Sequence of chain 1.A:
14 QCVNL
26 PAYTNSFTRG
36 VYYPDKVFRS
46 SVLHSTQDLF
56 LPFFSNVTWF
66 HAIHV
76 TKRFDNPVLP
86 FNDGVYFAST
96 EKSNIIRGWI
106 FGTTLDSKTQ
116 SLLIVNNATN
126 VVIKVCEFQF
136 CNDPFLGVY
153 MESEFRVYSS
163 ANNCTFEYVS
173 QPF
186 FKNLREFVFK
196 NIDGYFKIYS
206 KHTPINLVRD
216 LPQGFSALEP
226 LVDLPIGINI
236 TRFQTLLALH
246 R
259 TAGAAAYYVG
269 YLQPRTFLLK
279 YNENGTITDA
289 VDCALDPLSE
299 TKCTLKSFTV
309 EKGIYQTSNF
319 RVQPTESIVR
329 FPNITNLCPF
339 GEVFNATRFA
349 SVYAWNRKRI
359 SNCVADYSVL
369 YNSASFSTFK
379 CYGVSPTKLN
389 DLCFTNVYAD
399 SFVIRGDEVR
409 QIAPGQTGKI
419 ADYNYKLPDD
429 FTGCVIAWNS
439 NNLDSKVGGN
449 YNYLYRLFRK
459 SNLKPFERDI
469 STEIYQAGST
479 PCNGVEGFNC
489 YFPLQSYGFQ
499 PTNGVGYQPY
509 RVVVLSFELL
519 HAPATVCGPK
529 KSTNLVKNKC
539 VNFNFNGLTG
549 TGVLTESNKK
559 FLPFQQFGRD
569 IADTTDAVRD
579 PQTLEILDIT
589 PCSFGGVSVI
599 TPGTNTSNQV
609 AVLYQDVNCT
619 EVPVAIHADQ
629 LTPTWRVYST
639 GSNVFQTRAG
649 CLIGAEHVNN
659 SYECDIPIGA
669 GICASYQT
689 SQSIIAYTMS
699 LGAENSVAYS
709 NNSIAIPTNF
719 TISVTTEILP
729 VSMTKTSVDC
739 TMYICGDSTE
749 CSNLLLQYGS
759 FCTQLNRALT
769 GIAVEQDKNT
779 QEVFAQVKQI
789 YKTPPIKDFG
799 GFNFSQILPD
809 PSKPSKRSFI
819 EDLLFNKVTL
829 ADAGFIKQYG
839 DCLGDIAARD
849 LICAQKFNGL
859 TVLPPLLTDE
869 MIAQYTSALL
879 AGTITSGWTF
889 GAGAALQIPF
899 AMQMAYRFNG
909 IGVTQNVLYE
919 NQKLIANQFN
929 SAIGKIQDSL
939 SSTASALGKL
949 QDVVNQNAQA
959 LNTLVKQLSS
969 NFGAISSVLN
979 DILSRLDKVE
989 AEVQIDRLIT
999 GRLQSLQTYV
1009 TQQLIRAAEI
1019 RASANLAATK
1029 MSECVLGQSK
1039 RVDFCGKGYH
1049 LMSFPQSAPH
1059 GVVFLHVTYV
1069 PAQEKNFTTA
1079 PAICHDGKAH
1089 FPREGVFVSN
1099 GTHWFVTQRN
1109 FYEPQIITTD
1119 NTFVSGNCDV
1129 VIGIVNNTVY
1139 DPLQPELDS

This protein binds this small molecule.
Small molecule (SMILES): CC(=O)N[C@H]1[C@H](O[C@H]2[C@H](O)[C@@H](NC(C)=O)CO[C@@H]2CO)O[C@H](CO)[C@@H](O)[C@@H]1O

Binding-site contacts:
Ligand atom C8 contacts residue ASN1134 of chain 1.A at 4.3 Å.
Ligand atom C4 contacts residue ASN1134 of chain 1.A at 4.2 Å.
Ligand atom O5 contacts residue ASN1134 of chain 1.A at 2.4 Å (h-bond).
Ligand atom C8 contacts residue ILE1132 of chain 1.A at 4.2 Å (hydrophobic).
Ligand atom C5 contacts residue ASN1134 of chain 1.A at 3.6 Å.
Ligand atom O7 contacts residue ASN1134 of chain 1.A at 3.1 Å (h-bond).
Ligand atom C7 contacts residue ASN1134 of chain 1.A at 3.2 Å.
Ligand atom C1 contacts residue ASN1134 of chain 1.A at 1.4 Å.
Ligand atom N2 contacts residue ASN1134 of chain 1.A at 2.9 Å (h-bond).
Ligand atom C2 contacts residue ASN1134 of chain 1.A at 2.4 Å.
Ligand atom C3 contacts residue ASN1134 of chain 1.A at 3.8 Å.